The protein below binds the small molecule below.
Small molecule (SMILES): C=C(CC/C=C/C=C/C[C@H](C)CC(=O)C[C@@H](O)CNC(=O)[C@H](C)[C@@H](C)OC(N)=O)C[C@@H](C)C/C(C)=C/C(=O)O

Binding-site contacts:
Ligand atom C24 contacts residue SER202 of chain 1.C at 3.8 Å.
Ligand atom O14 contacts residue PHE101 of chain 1.C at 3.5 Å.
Ligand atom C06 contacts residue LEU107 of chain 1.C at 3.9 Å (hydrophobic).
Ligand atom C36 contacts residue NDP1 of chain 1.M at 3.4 Å.
Ligand atom C34 contacts residue NDP1 of chain 1.M at 3.3 Å.
Ligand atom C35 contacts residue ALA203 of chain 1.C at 3.9 Å (hydrophobic).
Ligand atom C33 contacts residue NDP1 of chain 1.M at 3.5 Å.
Ligand atom C08 contacts residue MET165 of chain 1.C at 3.9 Å (hydrophobic).
Ligand atom C02 contacts residue TYR162 of chain 1.C at 3.9 Å (hydrophobic).
Ligand atom C27 contacts residue SER202 of chain 1.C at 2.9 Å.
Ligand atom O29 contacts residue ARG45 of chain 1.C at 3.8 Å.
Ligand atom C36 contacts residue TYR162 of chain 1.C at 3.5 Å (hydrophobic).
Ligand atom O21 contacts residue PHE101 of chain 1.C at 3.6 Å.
Ligand atom C37 contacts residue TYR162 of chain 1.C at 3.5 Å (hydrophobic).
Ligand atom C13 contacts residue ALA102 of chain 1.C at 3.8 Å (hydrophobic).
Ligand atom C11 contacts residue SER202 of chain 1.C at 3.3 Å.
Ligand atom C09 contacts residue MET165 of chain 1.C at 3.8 Å (hydrophobic).
Ligand atom C27 contacts residue ALA100 of chain 1.C at 3.8 Å (hydrophobic).
Ligand atom O14 contacts residue ALA102 of chain 1.C at 2.9 Å (h-bond).
Ligand atom O38 contacts residue NDP1 of chain 1.M at 3.0 Å.
Ligand atom O39 contacts residue TYR162 of chain 1.C at 2.5 Å (h-bond).
Ligand atom C25 contacts residue NDP1 of chain 1.M at 3.4 Å.
Ligand atom C01 contacts residue GLN160 of chain 1.C at 3.7 Å.
Ligand atom O39 contacts residue NDP1 of chain 1.M at 2.7 Å (h-bond).
Ligand atom N28 contacts residue SER202 of chain 1.C at 2.6 Å (h-bond).
Ligand atom C16 contacts residue PHE101 of chain 1.C at 3.7 Å (hydrophobic).
Ligand atom C16 contacts residue ALA102 of chain 1.C at 3.8 Å (hydrophobic).
Ligand atom N28 contacts residue PHE101 of chain 1.C at 3.9 Å.
Ligand atom C32 contacts residue TYR152 of chain 1.C at 3.5 Å (hydrophobic).
Ligand atom O26 contacts residue SER202 of chain 1.C at 2.6 Å (h-bond).
Ligand atom O17 contacts residue ALA102 of chain 1.C at 2.8 Å (h-bond).
Ligand atom O17 contacts residue MET104 of chain 1.C at 3.4 Å (h-bond).
Ligand atom C30 contacts residue TYR162 of chain 1.C at 3.4 Å (hydrophobic).
Ligand atom N28 contacts residue ALA100 of chain 1.C at 2.6 Å (h-bond).
Ligand atom O29 contacts residue PHE101 of chain 1.C at 3.6 Å.
Ligand atom C01 contacts residue TYR162 of chain 1.C at 4.0 Å (hydrophobic).
Ligand atom C37 contacts residue NDP1 of chain 1.M at 3.4 Å.
Ligand atom C35 contacts residue NDP1 of chain 1.M at 3.4 Å.
Ligand atom C27 contacts residue PHE101 of chain 1.C at 3.8 Å (hydrophobic).
Ligand atom O29 contacts residue NDP1 of chain 1.M at 3.3 Å.

Sequence of chain 1.C:
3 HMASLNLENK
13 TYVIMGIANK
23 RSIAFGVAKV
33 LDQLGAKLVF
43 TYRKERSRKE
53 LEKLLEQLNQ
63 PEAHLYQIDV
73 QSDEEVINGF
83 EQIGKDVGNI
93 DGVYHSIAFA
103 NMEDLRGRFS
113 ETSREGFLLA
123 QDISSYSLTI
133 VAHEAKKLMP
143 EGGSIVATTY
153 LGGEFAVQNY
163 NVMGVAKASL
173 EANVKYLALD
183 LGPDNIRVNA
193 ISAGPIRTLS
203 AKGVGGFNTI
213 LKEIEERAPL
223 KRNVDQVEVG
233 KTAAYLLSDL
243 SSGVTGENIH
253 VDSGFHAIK